The protein below binds the small molecule below.
Small molecule (SMILES): Nc1nc2c(ncn2[C@@H]2O[C@H](CO[P](=O)(O)O[P](=O)(O)NP(=O)(O)O)[C@@H](O)[C@H]2O)c(=O)[nH]1

Sequence of chain 2.B:
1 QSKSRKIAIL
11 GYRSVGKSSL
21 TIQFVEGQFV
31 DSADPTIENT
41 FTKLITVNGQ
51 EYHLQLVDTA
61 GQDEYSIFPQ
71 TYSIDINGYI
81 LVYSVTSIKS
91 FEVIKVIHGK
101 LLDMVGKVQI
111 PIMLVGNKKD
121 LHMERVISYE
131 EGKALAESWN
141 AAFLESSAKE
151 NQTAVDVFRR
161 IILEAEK

Binding-site contacts:
Ligand atom O6 contacts residue ALA148 of chain 2.B at 2.8 Å (h-bond).
Ligand atom O1B contacts residue SER14 of chain 2.B at 3.5 Å (h-bond).
Ligand atom N3B contacts residue MG1 of chain 2.E at 3.4 Å.
Ligand atom C8 contacts residue SER19 of chain 2.B at 3.5 Å.
Ligand atom C8 contacts residue GLY16 of chain 2.B at 3.6 Å.
Ligand atom O3' contacts residue ASP31 of chain 2.B at 3.6 Å (salt-bridge).
Ligand atom O2G contacts residue MG1 of chain 2.E at 2.1 Å.
Ligand atom PB contacts residue MG1 of chain 2.E at 3.3 Å.
Ligand atom C6 contacts residue LYS118 of chain 2.B at 3.4 Å.
Ligand atom O2' contacts residue PHE29 of chain 2.B at 3.3 Å.
Ligand atom N7 contacts residue ASN117 of chain 2.B at 3.2 Å (h-bond).
Ligand atom O3A contacts residue SER14 of chain 2.B at 3.5 Å.
Ligand atom O2A contacts residue ALA33 of chain 2.B at 3.5 Å.
Ligand atom O1A contacts residue SER19 of chain 2.B at 2.7 Å (h-bond).
Ligand atom O2G contacts residue THR36 of chain 2.B at 3.0 Å (h-bond).
Ligand atom C5 contacts residue LYS118 of chain 2.B at 3.5 Å.
Ligand atom C5' contacts residue SER14 of chain 2.B at 3.5 Å.
Ligand atom N3B contacts residue SER14 of chain 2.B at 3.1 Å (h-bond).
Ligand atom O3G contacts residue GLY61 of chain 2.B at 3.1 Å (h-bond).
Ligand atom O4' contacts residue LYS118 of chain 2.B at 3.1 Å (salt-bridge).
Ligand atom O3G contacts residue LYS17 of chain 2.B at 2.6 Å (salt-bridge).
Ligand atom O1B contacts residue LYS17 of chain 2.B at 2.6 Å (salt-bridge).
Ligand atom O6 contacts residue ASN117 of chain 2.B at 3.2 Å (h-bond).
Ligand atom O3G contacts residue ARG13 of chain 2.B at 3.3 Å.
Ligand atom O2B contacts residue SER18 of chain 2.B at 3.0 Å (h-bond).
Ligand atom O1B contacts residue GLY16 of chain 2.B at 3.1 Å (h-bond).
Ligand atom O2' contacts residue ASP31 of chain 2.B at 3.4 Å (salt-bridge).
Ligand atom N1 contacts residue ASP120 of chain 2.B at 2.8 Å (salt-bridge).
Ligand atom O6 contacts residue LYS118 of chain 2.B at 3.4 Å.
Ligand atom O1A contacts residue GLY16 of chain 2.B at 3.4 Å.
Ligand atom PG contacts residue MG1 of chain 2.E at 3.3 Å.
Ligand atom O1B contacts residue VAL15 of chain 2.B at 3.3 Å (h-bond).
Ligand atom O6 contacts residue ASP120 of chain 2.B at 3.6 Å (salt-bridge).
Ligand atom N2 contacts residue LEU121 of chain 2.B at 3.5 Å.
Ligand atom N2 contacts residue ASP120 of chain 2.B at 2.8 Å (salt-bridge).
Ligand atom O1G contacts residue PRO35 of chain 2.B at 3.5 Å.
Ligand atom O6 contacts residue SER147 of chain 2.B at 3.5 Å.
Ligand atom O3A contacts residue GLY16 of chain 2.B at 3.2 Å (h-bond).
Ligand atom O3G contacts residue SER14 of chain 2.B at 3.4 Å (h-bond).
Ligand atom O2B contacts residue MG1 of chain 2.E at 2.2 Å.